The protein below binds the small molecule below.
Small molecule (SMILES): CC(=O)N[C@H]1[C@H](O[C@H]2[C@H](O)[C@@H](NC(C)=O)CO[C@@H]2CO)O[C@H](CO)[C@@H](O)[C@@H]1O

Binding-site contacts:
Ligand atom C7 contacts residue ASN2 of chain 1.B at 3.4 Å.
Ligand atom N2 contacts residue GLY280 of chain 1.B at 4.1 Å.
Ligand atom O5 contacts residue ASN2 of chain 1.B at 2.4 Å (h-bond).
Ligand atom C3 contacts residue ASN2 of chain 1.B at 3.8 Å.
Ligand atom C1 contacts residue GLY280 of chain 1.B at 3.7 Å.
Ligand atom C5 contacts residue ASN2 of chain 1.B at 3.7 Å.
Ligand atom C1 contacts residue ASN2 of chain 1.B at 1.4 Å.
Ligand atom O6 contacts residue SER281 of chain 1.B at 3.1 Å (h-bond).
Ligand atom C2 contacts residue ASN2 of chain 1.B at 2.4 Å.
Ligand atom O6 contacts residue ASP282 of chain 1.B at 3.1 Å (salt-bridge).
Ligand atom C5 contacts residue ASP282 of chain 1.B at 4.1 Å.
Ligand atom O7 contacts residue ASN2 of chain 1.B at 4.4 Å.
Ligand atom C8 contacts residue MET1 of chain 1.B at 4.0 Å (hydrophobic).
Ligand atom O7 contacts residue GLY280 of chain 1.B at 4.1 Å.
Ligand atom C8 contacts residue GLY280 of chain 1.B at 3.8 Å.
Ligand atom N2 contacts residue ASN2 of chain 1.B at 2.8 Å (h-bond).
Ligand atom C2 contacts residue GLY280 of chain 1.B at 3.6 Å.
Ligand atom C8 contacts residue ASN2 of chain 1.B at 3.6 Å.
Ligand atom O5 contacts residue GLY280 of chain 1.B at 4.0 Å.
Ligand atom C6 contacts residue ASP282 of chain 1.B at 3.6 Å.
Ligand atom C1 contacts residue ASP282 of chain 1.B at 4.3 Å.
Ligand atom O5 contacts residue SER281 of chain 1.B at 3.6 Å.
Ligand atom C7 contacts residue GLY280 of chain 1.B at 3.8 Å.
Ligand atom C1 contacts residue SER281 of chain 1.B at 4.3 Å.
Ligand atom C6 contacts residue SER281 of chain 1.B at 4.5 Å.
Ligand atom O5 contacts residue ASP282 of chain 1.B at 3.3 Å.
Ligand atom C4 contacts residue ASN2 of chain 1.B at 4.2 Å.

Sequence of chain 1.B:
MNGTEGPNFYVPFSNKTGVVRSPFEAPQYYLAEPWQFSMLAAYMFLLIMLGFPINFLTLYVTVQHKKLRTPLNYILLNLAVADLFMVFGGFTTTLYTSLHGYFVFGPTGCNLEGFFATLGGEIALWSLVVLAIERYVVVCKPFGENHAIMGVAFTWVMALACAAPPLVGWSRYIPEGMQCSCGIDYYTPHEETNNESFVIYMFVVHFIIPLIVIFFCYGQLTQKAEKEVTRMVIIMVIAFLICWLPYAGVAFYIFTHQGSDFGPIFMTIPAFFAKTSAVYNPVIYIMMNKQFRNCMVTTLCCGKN